Sequence of chain 1.F:
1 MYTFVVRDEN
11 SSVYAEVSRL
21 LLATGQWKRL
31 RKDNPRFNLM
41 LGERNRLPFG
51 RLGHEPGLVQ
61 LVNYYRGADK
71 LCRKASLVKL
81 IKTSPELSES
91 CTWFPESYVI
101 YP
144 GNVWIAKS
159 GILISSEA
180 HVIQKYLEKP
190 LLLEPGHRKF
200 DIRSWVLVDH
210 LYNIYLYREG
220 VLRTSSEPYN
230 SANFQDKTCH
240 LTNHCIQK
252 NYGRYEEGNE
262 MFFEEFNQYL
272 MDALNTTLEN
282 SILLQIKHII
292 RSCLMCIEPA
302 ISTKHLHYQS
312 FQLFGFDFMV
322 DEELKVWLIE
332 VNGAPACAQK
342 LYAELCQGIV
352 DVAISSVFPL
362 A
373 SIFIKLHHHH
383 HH

Binding-site contacts:
Ligand atom O1B contacts residue ASN242 of chain 1.F at 2.9 Å (h-bond).
Ligand atom PA contacts residue LYS74 of chain 1.F at 3.8 Å.
Ligand atom O3G contacts residue GLU331 of chain 1.F at 3.0 Å (salt-bridge).
Ligand atom C2 contacts residue LEU186 of chain 1.F at 3.7 Å (hydrophobic).
Ligand atom O1A contacts residue LYS74 of chain 1.F at 3.1 Å (salt-bridge).
Ligand atom PG contacts residue ASP318 of chain 1.F at 3.3 Å.
Ligand atom C3B contacts residue ASP318 of chain 1.F at 3.2 Å.
Ligand atom O3G contacts residue ASP318 of chain 1.F at 3.1 Å (salt-bridge).
Ligand atom N6 contacts residue LYS184 of chain 1.F at 2.8 Å (salt-bridge).
Ligand atom O2B contacts residue GLU331 of chain 1.F at 3.1 Å (salt-bridge).
Ligand atom N1 contacts residue TYR185 of chain 1.F at 3.7 Å.
Ligand atom O1A contacts residue LYS150 of chain 1.F at 3.0 Å (salt-bridge).
Ligand atom O3' contacts residue THR241 of chain 1.F at 2.7 Å (h-bond).
Ligand atom O1G contacts residue ARG202 of chain 1.F at 3.0 Å (salt-bridge).
Ligand atom N1 contacts residue LEU186 of chain 1.F at 3.0 Å (h-bond).
Ligand atom O3A contacts residue LYS74 of chain 1.F at 3.1 Å (salt-bridge).
Ligand atom O2A contacts residue ILE330 of chain 1.F at 3.3 Å.
Ligand atom C3B contacts residue GLU331 of chain 1.F at 3.3 Å.
Ligand atom O2' contacts residue MET320 of chain 1.F at 3.7 Å.
Ligand atom N3 contacts residue MET320 of chain 1.F at 3.7 Å.
Ligand atom N6 contacts residue GLN183 of chain 1.F at 3.3 Å (h-bond).
Ligand atom O2' contacts residue THR241 of chain 1.F at 2.9 Å (h-bond).
Ligand atom N7 contacts residue GLN183 of chain 1.F at 3.5 Å (h-bond).
Ligand atom PG contacts residue GLU331 of chain 1.F at 3.7 Å.
Ligand atom C5' contacts residue ASN242 of chain 1.F at 3.4 Å.
Ligand atom O1G contacts residue ARG222 of chain 1.F at 2.8 Å (salt-bridge).
Ligand atom N6 contacts residue TYR185 of chain 1.F at 3.6 Å.
Ligand atom PB contacts residue GLU331 of chain 1.F at 3.5 Å.
Ligand atom C2 contacts residue MET320 of chain 1.F at 3.4 Å (hydrophobic).
Ligand atom O3G contacts residue ASN333 of chain 1.F at 2.7 Å (h-bond).
Ligand atom O1A contacts residue ILE330 of chain 1.F at 3.5 Å.
Ligand atom O1G contacts residue ASP318 of chain 1.F at 3.1 Å (salt-bridge).
Ligand atom N3 contacts residue TYR185 of chain 1.F at 3.6 Å.
Ligand atom C3' contacts residue THR241 of chain 1.F at 3.8 Å.
Ligand atom N7 contacts residue LYS150 of chain 1.F at 3.4 Å (salt-bridge).
Ligand atom N3 contacts residue LYS198 of chain 1.F at 3.0 Å (salt-bridge).
Ligand atom O3A contacts residue GLU331 of chain 1.F at 3.6 Å.
Ligand atom C2 contacts residue LYS198 of chain 1.F at 3.3 Å.
Ligand atom O3' contacts residue ASP200 of chain 1.F at 2.8 Å (salt-bridge).
Ligand atom C2 contacts residue TYR185 of chain 1.F at 3.6 Å (hydrophobic).

The protein below binds the small molecule below.
Small molecule (SMILES): Nc1ncnc2c1ncn2[C@@H]1O[C@H](CO[P](=O)(O)O[P](=O)(O)CP(=O)(O)O)[C@@H](O)[C@H]1O